This small molecule binds to this protein.
Small molecule (SMILES): CC(=O)N[C@H]1[C@H]([C@H](O)[C@H](O)CO)O[C@@](O)(C(=O)O)C[C@@H]1O

Sequence of chain 2.A:
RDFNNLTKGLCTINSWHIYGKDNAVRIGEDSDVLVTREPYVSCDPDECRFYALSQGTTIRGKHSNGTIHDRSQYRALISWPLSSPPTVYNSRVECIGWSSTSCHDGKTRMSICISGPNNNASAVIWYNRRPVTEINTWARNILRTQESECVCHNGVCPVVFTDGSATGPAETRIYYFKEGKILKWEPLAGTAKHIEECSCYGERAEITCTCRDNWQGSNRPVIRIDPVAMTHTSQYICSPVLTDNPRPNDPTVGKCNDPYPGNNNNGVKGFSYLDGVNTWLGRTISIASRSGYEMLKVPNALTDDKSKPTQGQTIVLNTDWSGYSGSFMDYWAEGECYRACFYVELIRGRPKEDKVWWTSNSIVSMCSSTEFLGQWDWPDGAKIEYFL

Binding-site contacts:
Ligand atom C8 contacts residue ARG212 of chain 2.A at 3.6 Å.
Ligand atom C3 contacts residue ARG37 of chain 2.A at 3.8 Å.
Ligand atom C5 contacts residue ASP70 of chain 2.A at 3.7 Å.
Ligand atom C2 contacts residue TYR324 of chain 2.A at 3.1 Å (hydrophobic).
Ligand atom O9 contacts residue ALA166 of chain 2.A at 3.4 Å.
Ligand atom O1B contacts residue ARG37 of chain 2.A at 2.8 Å (salt-bridge).
Ligand atom O8 contacts residue GLU196 of chain 2.A at 2.9 Å (salt-bridge).
Ligand atom C6 contacts residue GLU197 of chain 2.A at 3.6 Å.
Ligand atom C11 contacts residue TRP98 of chain 2.A at 3.8 Å (hydrophobic).
Ligand atom C2 contacts residue ASP70 of chain 2.A at 3.8 Å.
Ligand atom C3 contacts residue ASP70 of chain 2.A at 3.5 Å.
Ligand atom O1B contacts residue ARG290 of chain 2.A at 2.9 Å (salt-bridge).
Ligand atom C1 contacts residue ARG290 of chain 2.A at 3.4 Å.
Ligand atom C11 contacts residue ILE142 of chain 2.A at 3.8 Å (hydrophobic).
Ligand atom O6 contacts residue TYR324 of chain 2.A at 2.9 Å (h-bond).
Ligand atom O8 contacts residue ARG212 of chain 2.A at 3.6 Å.
Ligand atom O4 contacts residue ASP70 of chain 2.A at 3.3 Å.
Ligand atom O6 contacts residue GLU197 of chain 2.A at 3.8 Å.
Ligand atom O4 contacts residue GLU38 of chain 2.A at 3.2 Å (salt-bridge).
Ligand atom O1A contacts residue ARG290 of chain 2.A at 2.7 Å (salt-bridge).
Ligand atom C3 contacts residue GLU38 of chain 2.A at 3.5 Å.
Ligand atom O2 contacts residue ASP70 of chain 2.A at 2.8 Å (salt-bridge).
Ligand atom C4 contacts residue ASP70 of chain 2.A at 3.8 Å.
Ligand atom O1A contacts residue TYR324 of chain 2.A at 3.4 Å (h-bond).
Ligand atom C9 contacts residue ALA166 of chain 2.A at 3.7 Å (hydrophobic).
Ligand atom C6 contacts residue TYR324 of chain 2.A at 3.7 Å (hydrophobic).
Ligand atom O9 contacts residue GLU196 of chain 2.A at 2.5 Å (salt-bridge).
Ligand atom O9 contacts residue ARG144 of chain 2.A at 3.4 Å (salt-bridge).
Ligand atom O1A contacts residue ARG212 of chain 2.A at 3.3 Å (salt-bridge).
Ligand atom O10 contacts residue ARG71 of chain 2.A at 2.8 Å (salt-bridge).
Ligand atom C4 contacts residue TYR324 of chain 2.A at 3.6 Å (hydrophobic).
Ligand atom C4 contacts residue GLU38 of chain 2.A at 3.7 Å.
Ligand atom C9 contacts residue GLU196 of chain 2.A at 3.4 Å.
Ligand atom O6 contacts residue ARG212 of chain 2.A at 3.8 Å.
Ligand atom O1B contacts residue TYR324 of chain 2.A at 3.4 Å (h-bond).
Ligand atom C3 contacts residue TYR324 of chain 2.A at 3.2 Å (hydrophobic).
Ligand atom C8 contacts residue GLU196 of chain 2.A at 3.7 Å.
Ligand atom C11 contacts residue ARG144 of chain 2.A at 3.7 Å.
Ligand atom O8 contacts residue GLU197 of chain 2.A at 3.7 Å.
Ligand atom C1 contacts residue TYR324 of chain 2.A at 3.0 Å (hydrophobic).